Sequence of chain 1.C:
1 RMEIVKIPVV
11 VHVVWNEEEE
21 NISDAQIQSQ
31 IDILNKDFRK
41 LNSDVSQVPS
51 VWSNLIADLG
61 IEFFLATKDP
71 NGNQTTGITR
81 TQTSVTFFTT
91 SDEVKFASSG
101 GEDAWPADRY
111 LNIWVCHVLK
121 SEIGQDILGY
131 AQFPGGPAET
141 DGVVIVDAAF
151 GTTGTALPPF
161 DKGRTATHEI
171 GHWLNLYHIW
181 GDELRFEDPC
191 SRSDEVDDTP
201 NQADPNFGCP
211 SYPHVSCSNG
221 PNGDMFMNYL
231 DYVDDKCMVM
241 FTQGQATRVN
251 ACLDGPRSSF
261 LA

The protein below binds the small molecule below.
Small molecule (SMILES): NC(=[NH2+])NCCC[C@H](N)C(=O)O

Binding-site contacts:
Ligand atom CG contacts residue VAL1 of chain 1.CA at 3.6 Å (hydrophobic).
Ligand atom CZ contacts residue VAL233 of chain 1.C at 3.9 Å (hydrophobic).
Ligand atom NH2 contacts residue ASP234 of chain 1.C at 3.8 Å.
Ligand atom CA contacts residue TYR232 of chain 1.C at 4.0 Å (hydrophobic).
Ligand atom NH2 contacts residue VAL233 of chain 1.C at 2.7 Å (h-bond).
Ligand atom CB contacts residue LEU128 of chain 1.C at 4.3 Å (hydrophobic).
Ligand atom N contacts residue GLU169 of chain 1.C at 2.7 Å (salt-bridge).
Ligand atom CB contacts residue GLU169 of chain 1.C at 3.2 Å.
Ligand atom CZ contacts residue ASP235 of chain 1.C at 3.4 Å.
Ligand atom C contacts residue GLY129 of chain 1.C at 4.3 Å.
Ligand atom CD contacts residue THR165 of chain 1.C at 3.6 Å.
Ligand atom O contacts residue VAL1 of chain 1.CA at 2.3 Å (h-bond).
Ligand atom CA contacts residue GLY129 of chain 1.C at 3.8 Å.
Ligand atom NH1 contacts residue PHE160 of chain 1.C at 3.9 Å.
Ligand atom CA contacts residue GLU169 of chain 1.C at 3.5 Å.
Ligand atom C contacts residue ILE127 of chain 1.C at 4.3 Å (hydrophobic).
Ligand atom NH2 contacts residue MET238 of chain 1.C at 4.0 Å.
Ligand atom NH2 contacts residue PHE160 of chain 1.C at 3.7 Å.
Ligand atom NE contacts residue VAL233 of chain 1.C at 4.2 Å.
Ligand atom N contacts residue VAL1 of chain 1.CA at 3.4 Å (h-bond).
Ligand atom C contacts residue VAL1 of chain 1.CA at 1.3 Å (hydrophobic).
Ligand atom O contacts residue ILE127 of chain 1.C at 3.4 Å.
Ligand atom CZ contacts residue THR165 of chain 1.C at 3.6 Å.
Ligand atom O contacts residue GLY129 of chain 1.C at 3.8 Å.
Ligand atom NE contacts residue THR165 of chain 1.C at 4.1 Å.
Ligand atom NE contacts residue LEU128 of chain 1.C at 4.1 Å.
Ligand atom NH1 contacts residue ARG164 of chain 1.C at 3.7 Å.
Ligand atom N contacts residue GLY129 of chain 1.C at 2.5 Å (h-bond).
Ligand atom CD contacts residue LEU128 of chain 1.C at 3.8 Å (hydrophobic).
Ligand atom NH1 contacts residue ASP235 of chain 1.C at 2.8 Å (salt-bridge).
Ligand atom C contacts residue LEU128 of chain 1.C at 4.0 Å (hydrophobic).
Ligand atom CB contacts residue THR165 of chain 1.C at 4.3 Å.
Ligand atom CG contacts residue TYR232 of chain 1.C at 4.1 Å (hydrophobic).
Ligand atom CZ contacts residue PHE160 of chain 1.C at 3.8 Å (hydrophobic).
Ligand atom NH2 contacts residue ASP235 of chain 1.C at 3.0 Å (salt-bridge).
Ligand atom CA contacts residue VAL1 of chain 1.CA at 2.4 Å (hydrophobic).
Ligand atom CB contacts residue HIS168 of chain 1.C at 4.2 Å.
Ligand atom O contacts residue LEU128 of chain 1.C at 2.8 Å (h-bond).
Ligand atom NH1 contacts residue THR165 of chain 1.C at 2.5 Å (h-bond).
Ligand atom CB contacts residue VAL1 of chain 1.CA at 3.4 Å (hydrophobic).